Binding-site contacts:
Ligand atom C08 contacts residue LEU215 of chain 1.IA at 3.7 Å (hydrophobic).
Ligand atom C41 contacts residue GLU27 of chain 1.IA at 3.1 Å.
Ligand atom C41 contacts residue VAL23 of chain 1.IA at 3.5 Å (hydrophobic).
Ligand atom C19 contacts residue THR274 of chain 1.IA at 3.4 Å.
Ligand atom C40 contacts residue GLU27 of chain 1.IA at 3.6 Å.
Ligand atom O06 contacts residue LEU273 of chain 1.IA at 3.9 Å.
Ligand atom O13 contacts residue GLY360 of chain 1.IA at 3.6 Å (h-bond).
Ligand atom O05 contacts residue LEU361 of chain 1.IA at 3.2 Å.
Ligand atom C07 contacts residue HIS227 of chain 1.IA at 3.6 Å.
Ligand atom O07 contacts residue GLN279 of chain 1.IA at 3.5 Å.
Ligand atom O13 contacts residue PRO358 of chain 1.IA at 3.3 Å.
Ligand atom C14 contacts residue THR274 of chain 1.IA at 3.5 Å.
Ligand atom C44 contacts residue GLY360 of chain 1.IA at 3.5 Å.
Ligand atom O06 contacts residue THR274 of chain 1.IA at 3.0 Å (h-bond).
Ligand atom C31 contacts residue HIS227 of chain 1.IA at 3.8 Å.
Ligand atom O14 contacts residue HIS227 of chain 1.IA at 3.0 Å.
Ligand atom C05 contacts residue LEU215 of chain 1.IA at 3.9 Å (hydrophobic).
Ligand atom O08 contacts residue GLN279 of chain 1.IA at 3.9 Å.
Ligand atom C14 contacts residue LEU215 of chain 1.IA at 3.7 Å (hydrophobic).
Ligand atom C07 contacts residue LEU215 of chain 1.IA at 3.5 Å (hydrophobic).
Ligand atom C40 contacts residue SER234 of chain 1.IA at 3.4 Å.
Ligand atom C07 contacts residue LEU228 of chain 1.IA at 3.5 Å (hydrophobic).
Ligand atom C30 contacts residue HIS227 of chain 1.IA at 3.8 Å.
Ligand atom C36 contacts residue HIS227 of chain 1.IA at 3.9 Å.
Ligand atom C40 contacts residue VAL23 of chain 1.IA at 4.0 Å (hydrophobic).
Ligand atom C33 contacts residue ASP26 of chain 1.IA at 3.4 Å.
Ligand atom C08 contacts residue HIS227 of chain 1.IA at 3.3 Å.
Ligand atom C09 contacts residue HIS227 of chain 1.IA at 3.8 Å.
Ligand atom C34 contacts residue ASP26 of chain 1.IA at 3.8 Å.
Ligand atom O07 contacts residue LEU361 of chain 1.IA at 3.9 Å.
Ligand atom C08 contacts residue LEU228 of chain 1.IA at 3.4 Å (hydrophobic).
Ligand atom O13 contacts residue LYS359 of chain 1.IA at 2.9 Å (salt-bridge).
Ligand atom C06 contacts residue LEU215 of chain 1.IA at 3.6 Å (hydrophobic).
Ligand atom C44 contacts residue LEU361 of chain 1.IA at 3.8 Å (hydrophobic).
Ligand atom C39 contacts residue ALA231 of chain 1.IA at 3.8 Å (hydrophobic).
Ligand atom C19 contacts residue SER275 of chain 1.IA at 3.8 Å.
Ligand atom C42 contacts residue VAL23 of chain 1.IA at 3.6 Å (hydrophobic).
Ligand atom C32 contacts residue VAL23 of chain 1.IA at 3.4 Å (hydrophobic).
Ligand atom C17 contacts residue LEU361 of chain 1.IA at 3.7 Å (hydrophobic).
Ligand atom C09 contacts residue LEU215 of chain 1.IA at 4.0 Å (hydrophobic).

Sequence of chain 1.IA:
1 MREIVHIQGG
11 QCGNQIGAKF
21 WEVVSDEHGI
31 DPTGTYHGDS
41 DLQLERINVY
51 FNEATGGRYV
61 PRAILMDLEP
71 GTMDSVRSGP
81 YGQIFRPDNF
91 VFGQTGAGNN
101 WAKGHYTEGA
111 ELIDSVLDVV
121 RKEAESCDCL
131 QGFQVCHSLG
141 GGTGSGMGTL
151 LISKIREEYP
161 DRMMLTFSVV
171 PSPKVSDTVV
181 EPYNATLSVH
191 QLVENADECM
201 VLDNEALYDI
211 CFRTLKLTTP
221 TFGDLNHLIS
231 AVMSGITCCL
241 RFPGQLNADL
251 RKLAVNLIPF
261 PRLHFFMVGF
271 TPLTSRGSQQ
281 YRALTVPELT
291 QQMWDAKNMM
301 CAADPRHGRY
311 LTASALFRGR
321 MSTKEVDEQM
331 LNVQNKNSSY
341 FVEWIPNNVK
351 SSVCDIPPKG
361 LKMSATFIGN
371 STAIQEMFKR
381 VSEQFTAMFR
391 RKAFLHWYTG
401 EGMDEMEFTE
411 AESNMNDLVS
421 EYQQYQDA

A protein and the small-molecule ligand that binds it are described below.
Small molecule (SMILES): CC(=O)O[C@H]1C(=O)[C@@]2(C)[C@H]([C@H](OC(=O)c3ccccc3)[C@]3(O)C[C@H](OC(=O)[C@H](O)[C@@H](NC(=O)c4ccccc4)c4ccccc4)C(C)=C1C3(C)C)[C@]1(OC(C)=O)CO[C@@H]1C[C@@H]2O